Sequence of chain 2.A:
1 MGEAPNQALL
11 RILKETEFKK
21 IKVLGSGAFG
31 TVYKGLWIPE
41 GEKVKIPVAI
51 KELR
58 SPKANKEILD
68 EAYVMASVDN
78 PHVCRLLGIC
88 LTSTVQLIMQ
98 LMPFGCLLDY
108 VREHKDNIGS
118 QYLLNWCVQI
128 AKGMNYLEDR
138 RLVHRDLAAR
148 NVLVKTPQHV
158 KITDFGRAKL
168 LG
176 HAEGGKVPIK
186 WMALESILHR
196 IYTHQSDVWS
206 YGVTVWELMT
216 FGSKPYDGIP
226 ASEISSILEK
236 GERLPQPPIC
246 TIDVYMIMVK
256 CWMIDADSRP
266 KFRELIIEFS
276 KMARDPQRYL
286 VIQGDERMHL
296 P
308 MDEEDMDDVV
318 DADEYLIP

Binding-site contacts:
Ligand atom C8 contacts residue LEU98 of chain 2.A at 3.8 Å (hydrophobic).
Ligand atom C3 contacts residue MET99 of chain 2.A at 3.6 Å (hydrophobic).
Ligand atom C12 contacts residue MET96 of chain 2.A at 3.9 Å (hydrophobic).
Ligand atom N22 contacts residue ASP161 of chain 2.A at 2.9 Å (salt-bridge).
Ligand atom O24 contacts residue LYS51 of chain 2.A at 3.0 Å (salt-bridge).
Ligand atom C21 contacts residue ASP161 of chain 2.A at 3.8 Å.
Ligand atom N10 contacts residue ALA49 of chain 2.A at 3.5 Å.
Ligand atom C11 contacts residue ALA49 of chain 2.A at 3.1 Å (hydrophobic).
Ligand atom C16 contacts residue THR160 of chain 2.A at 3.8 Å.
Ligand atom O24 contacts residue THR160 of chain 2.A at 3.5 Å (h-bond).
Ligand atom C12 contacts residue LEU150 of chain 2.A at 3.5 Å (hydrophobic).
Ligand atom C7 contacts residue MET99 of chain 2.A at 3.6 Å (hydrophobic).
Ligand atom C1 contacts residue LEU24 of chain 2.A at 3.4 Å (hydrophobic).
Ligand atom C8 contacts residue LEU24 of chain 2.A at 3.4 Å (hydrophobic).
Ligand atom C32 contacts residue ARG147 of chain 2.A at 3.6 Å.
Ligand atom C6 contacts residue GLY102 of chain 2.A at 3.8 Å.
Ligand atom C3 contacts residue LEU24 of chain 2.A at 3.7 Å (hydrophobic).
Ligand atom C33 contacts residue ASP106 of chain 2.A at 3.4 Å.
Ligand atom N22 contacts residue LYS51 of chain 2.A at 3.7 Å.
Ligand atom C5 contacts residue GLY102 of chain 2.A at 3.6 Å.
Ligand atom O2 contacts residue PRO100 of chain 2.A at 3.4 Å (h-bond).
Ligand atom C3 contacts residue PRO100 of chain 2.A at 3.7 Å (hydrophobic).
Ligand atom C15 contacts residue LEU150 of chain 2.A at 3.8 Å (hydrophobic).
Ligand atom N10 contacts residue MET99 of chain 2.A at 3.5 Å (h-bond).
Ligand atom C11 contacts residue GLN97 of chain 2.A at 3.6 Å.
Ligand atom C25 contacts residue PHE29 of chain 2.A at 3.8 Å (hydrophobic).
Ligand atom C23 contacts residue ASP161 of chain 2.A at 3.7 Å.
Ligand atom C8 contacts residue MET99 of chain 2.A at 3.3 Å (hydrophobic).
Ligand atom C28 contacts residue ARG147 of chain 2.A at 3.5 Å.
Ligand atom C32 contacts residue CYS103 of chain 2.A at 2.8 Å (hydrophobic).
Ligand atom C7 contacts residue LEU24 of chain 2.A at 3.7 Å (hydrophobic).
Ligand atom C12 contacts residue ALA49 of chain 2.A at 3.7 Å (hydrophobic).
Ligand atom O24 contacts residue ASP161 of chain 2.A at 3.3 Å.
Ligand atom C33 contacts residue CYS103 of chain 2.A at 1.7 Å (hydrophobic).
Ligand atom C4 contacts residue PRO100 of chain 2.A at 3.7 Å (hydrophobic).
Ligand atom C29 contacts residue ARG147 of chain 2.A at 3.6 Å.
Ligand atom C23 contacts residue LYS51 of chain 2.A at 3.5 Å.
Ligand atom C13 contacts residue LEU150 of chain 2.A at 3.6 Å (hydrophobic).
Ligand atom C26 contacts residue PHE29 of chain 2.A at 3.4 Å (hydrophobic).
Ligand atom C21 contacts residue PHE29 of chain 2.A at 3.6 Å (hydrophobic).

The protein below binds the small molecule below.
Small molecule (SMILES): C=CC(=O)N1CCC2(CC1)CNC(=O)c1cc(-c3ccnc(-c4cccc(OC)c4)n3)[nH]c12